The small molecule below binds the protein below.
Small molecule (SMILES): CC(=O)N[C@@H]1[C@@H](O)[C@H](O)[C@@H](CO)O[C@H]1O

Sequence of chain 1.C:
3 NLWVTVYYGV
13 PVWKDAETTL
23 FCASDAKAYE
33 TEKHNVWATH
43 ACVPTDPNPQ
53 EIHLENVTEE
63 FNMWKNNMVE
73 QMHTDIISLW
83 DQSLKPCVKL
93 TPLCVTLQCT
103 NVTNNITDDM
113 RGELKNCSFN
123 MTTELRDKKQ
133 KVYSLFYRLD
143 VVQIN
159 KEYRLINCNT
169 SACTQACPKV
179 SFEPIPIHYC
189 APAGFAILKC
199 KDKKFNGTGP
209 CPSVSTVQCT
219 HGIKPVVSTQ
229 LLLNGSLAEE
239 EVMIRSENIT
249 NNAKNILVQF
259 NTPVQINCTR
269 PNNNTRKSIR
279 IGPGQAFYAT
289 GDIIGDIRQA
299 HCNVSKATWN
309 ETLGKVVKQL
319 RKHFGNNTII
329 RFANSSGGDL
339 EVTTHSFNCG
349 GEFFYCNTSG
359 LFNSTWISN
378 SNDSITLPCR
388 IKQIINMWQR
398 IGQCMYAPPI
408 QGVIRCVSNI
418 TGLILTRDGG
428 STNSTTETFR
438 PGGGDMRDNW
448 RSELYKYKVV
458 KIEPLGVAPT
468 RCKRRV

Binding-site contacts:
Ligand atom C4 contacts residue ASN361 of chain 1.C at 4.2 Å.
Ligand atom O5 contacts residue ASN361 of chain 1.C at 2.4 Å (h-bond).
Ligand atom N2 contacts residue ASN361 of chain 1.C at 2.8 Å (h-bond).
Ligand atom C3 contacts residue ASN361 of chain 1.C at 3.8 Å.
Ligand atom C1 contacts residue ASN361 of chain 1.C at 1.4 Å.
Ligand atom C2 contacts residue ASN361 of chain 1.C at 2.4 Å.
Ligand atom C7 contacts residue NAG1 of chain 1.O at 4.3 Å.
Ligand atom C7 contacts residue ASN361 of chain 1.C at 3.1 Å.
Ligand atom C7 contacts residue NAG2 of chain 1.O at 4.4 Å.
Ligand atom O7 contacts residue SER357 of chain 1.C at 4.3 Å.
Ligand atom O7 contacts residue ASN361 of chain 1.C at 2.9 Å (h-bond).
Ligand atom O7 contacts residue GLY358 of chain 1.C at 3.9 Å.
Ligand atom C8 contacts residue NAG2 of chain 1.O at 3.7 Å.
Ligand atom N2 contacts residue NAG2 of chain 1.O at 4.0 Å.
Ligand atom C8 contacts residue NAG1 of chain 1.O at 3.0 Å.
Ligand atom C8 contacts residue ASN361 of chain 1.C at 4.3 Å.
Ligand atom C8 contacts residue SER357 of chain 1.C at 4.2 Å.
Ligand atom C5 contacts residue ASN361 of chain 1.C at 3.7 Å.